Sequence of chain 4.A:
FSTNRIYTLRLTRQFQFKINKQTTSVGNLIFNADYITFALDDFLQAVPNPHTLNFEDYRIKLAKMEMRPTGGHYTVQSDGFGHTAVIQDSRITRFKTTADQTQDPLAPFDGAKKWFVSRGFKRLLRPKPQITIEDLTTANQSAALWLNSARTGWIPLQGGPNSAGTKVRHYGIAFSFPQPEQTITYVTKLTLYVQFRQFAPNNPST

Sequence of chain 8.C:
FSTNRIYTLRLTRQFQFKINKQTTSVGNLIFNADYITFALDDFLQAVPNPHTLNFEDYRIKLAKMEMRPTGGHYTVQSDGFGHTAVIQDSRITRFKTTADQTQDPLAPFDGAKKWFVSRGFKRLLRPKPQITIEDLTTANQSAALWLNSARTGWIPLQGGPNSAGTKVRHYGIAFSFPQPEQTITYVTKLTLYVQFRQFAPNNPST

This protein binds this small molecule.
Small molecule (SMILES): Cc1cn([C@H]2C[C@H](O)[C@@H](CO[P](=O)(O)O[C@H]3C[C@H](n4cnc5c(=O)[nH]c(N)nc54)O[C@@H]3CO[P](=O)(O)O[C@H]3C[C@H](n4ccc(N)nc4=O)O[C@@H]3COP(=O)=O)O2)c(=O)[nH]c1=O

Sequence of chain 8.G:
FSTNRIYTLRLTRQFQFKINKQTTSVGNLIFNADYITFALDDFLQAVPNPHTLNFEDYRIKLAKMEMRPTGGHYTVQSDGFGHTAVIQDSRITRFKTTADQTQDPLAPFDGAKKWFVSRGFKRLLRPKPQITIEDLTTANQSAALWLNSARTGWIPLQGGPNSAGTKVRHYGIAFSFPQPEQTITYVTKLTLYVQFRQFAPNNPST

Binding-site contacts:
Ligand atom O6 contacts residue LYS173 of chain 8.C at 3.1 Å.
Ligand atom C5 contacts residue LEU175 of chain 8.C at 3.8 Å (hydrophobic).
Ligand atom C5' contacts residue LEU113 of chain 8.C at 3.9 Å (hydrophobic).
Ligand atom O3' contacts residue LYS112 of chain 8.C at 3.5 Å.
Ligand atom O6 contacts residue LEU175 of chain 8.C at 3.9 Å.
Ligand atom OP1 contacts residue PHE52 of chain 4.A at 3.1 Å.
Ligand atom C5 contacts residue LYS173 of chain 8.C at 3.8 Å.
Ligand atom OP1 contacts residue ARG61 of chain 8.C at 3.9 Å.
Ligand atom P contacts residue LYS165 of chain 8.G at 3.9 Å.
Ligand atom OP2 contacts residue ARG61 of chain 8.C at 2.8 Å (salt-bridge).
Ligand atom OP2 contacts residue LYS165 of chain 8.G at 3.2 Å (salt-bridge).
Ligand atom N7 contacts residue LYS115 of chain 8.C at 2.9 Å (salt-bridge).
Ligand atom OP1 contacts residue ALA163 of chain 8.G at 3.8 Å.
Ligand atom OP1 contacts residue LYS164 of chain 8.G at 3.4 Å.
Ligand atom C2 contacts residue GLN246 of chain 8.C at 3.7 Å.
Ligand atom O4 contacts residue ARG56 of chain 4.A at 3.2 Å (salt-bridge).
Ligand atom C5 contacts residue LYS115 of chain 8.C at 3.8 Å.
Ligand atom N4 contacts residue LYS173 of chain 8.C at 3.6 Å (salt-bridge).
Ligand atom C8 contacts residue LEU175 of chain 8.C at 3.9 Å (hydrophobic).
Ligand atom N3 contacts residue THR59 of chain 8.C at 3.2 Å (h-bond).
Ligand atom P contacts residue TYR244 of chain 8.C at 3.9 Å.
Ligand atom C7 contacts residue PHE52 of chain 4.A at 3.7 Å (hydrophobic).
Ligand atom C2' contacts residue TYR244 of chain 8.C at 3.7 Å (hydrophobic).
Ligand atom C8 contacts residue TYR244 of chain 8.C at 3.2 Å (hydrophobic).
Ligand atom O6 contacts residue LYS115 of chain 8.C at 3.6 Å.
Ligand atom C7 contacts residue ARG56 of chain 4.A at 3.9 Å.
Ligand atom C8 contacts residue LYS115 of chain 8.C at 3.9 Å.
Ligand atom O2 contacts residue THR59 of chain 8.C at 3.4 Å (h-bond).
Ligand atom O2 contacts residue GLN246 of chain 8.C at 2.5 Å (h-bond).
Ligand atom C4 contacts residue LEU175 of chain 8.C at 3.6 Å (hydrophobic).
Ligand atom C2 contacts residue THR59 of chain 8.C at 3.5 Å.
Ligand atom P contacts residue ARG61 of chain 8.C at 3.6 Å.
Ligand atom N9 contacts residue LEU175 of chain 8.C at 3.7 Å.
Ligand atom N7 contacts residue TYR244 of chain 8.C at 3.9 Å.
Ligand atom C6 contacts residue LEU175 of chain 8.C at 3.8 Å (hydrophobic).
Ligand atom O5' contacts residue TYR244 of chain 8.C at 3.7 Å.
Ligand atom OP2 contacts residue TYR244 of chain 8.C at 2.8 Å (h-bond).
Ligand atom OP1 contacts residue LYS165 of chain 8.G at 2.8 Å (salt-bridge).
Ligand atom N1 contacts residue THR59 of chain 8.C at 4.0 Å.
Ligand atom O3' contacts residue ARG61 of chain 8.C at 3.9 Å.